Binding-site contacts:
Ligand atom C3 contacts residue SER129 of chain 1.A at 4.2 Å.
Ligand atom P contacts residue ARG156 of chain 1.A at 4.0 Å.
Ligand atom O3P contacts residue ARG157 of chain 1.A at 4.0 Å.
Ligand atom C3' contacts residue CYS152 of chain 1.A at 4.2 Å (hydrophobic).
Ligand atom O1P contacts residue SER129 of chain 1.A at 2.5 Å (h-bond).
Ligand atom O3P contacts residue ARG156 of chain 1.A at 2.7 Å (salt-bridge).
Ligand atom C1' contacts residue SER129 of chain 1.A at 3.8 Å.
Ligand atom C2 contacts residue SER131 of chain 1.A at 4.1 Å.
Ligand atom C3 contacts residue ARG156 of chain 1.A at 4.3 Å.
Ligand atom C3' contacts residue ARG156 of chain 1.A at 4.2 Å.
Ligand atom C1 contacts residue ARG157 of chain 1.A at 4.2 Å.
Ligand atom P contacts residue SER129 of chain 1.A at 1.5 Å.
Ligand atom C1' contacts residue ARG156 of chain 1.A at 3.6 Å.
Ligand atom C2 contacts residue LEU130 of chain 1.A at 3.7 Å (hydrophobic).
Ligand atom P contacts residue HIS63 of chain 1.A at 3.9 Å.
Ligand atom O1P contacts residue ARG156 of chain 1.A at 4.1 Å.
Ligand atom C1 contacts residue LEU130 of chain 1.A at 3.6 Å (hydrophobic).
Ligand atom C2' contacts residue HIS63 of chain 1.A at 4.0 Å.
Ligand atom C2 contacts residue SER129 of chain 1.A at 3.8 Å.
Ligand atom O2P contacts residue ARG156 of chain 1.A at 4.3 Å.
Ligand atom C2 contacts residue HIS63 of chain 1.A at 4.2 Å.
Ligand atom C1 contacts residue SER129 of chain 1.A at 3.0 Å.
Ligand atom C3 contacts residue LEU130 of chain 1.A at 4.2 Å (hydrophobic).
Ligand atom C3' contacts residue ILE154 of chain 1.A at 3.1 Å (hydrophobic).
Ligand atom C3' contacts residue GLY155 of chain 1.A at 4.3 Å.
Ligand atom C3 contacts residue LEU40 of chain 1.A at 3.6 Å (hydrophobic).
Ligand atom O3P contacts residue SER129 of chain 1.A at 2.5 Å (h-bond).
Ligand atom O2P contacts residue HIS63 of chain 1.A at 3.3 Å (h-bond).
Ligand atom C1' contacts residue ILE154 of chain 1.A at 4.3 Å (hydrophobic).
Ligand atom C2' contacts residue ARG156 of chain 1.A at 3.8 Å.
Ligand atom C3 contacts residue ARG157 of chain 1.A at 3.8 Å.
Ligand atom O1P contacts residue HIS63 of chain 1.A at 4.1 Å.
Ligand atom O2P contacts residue SER129 of chain 1.A at 2.4 Å (h-bond).
Ligand atom C1' contacts residue HIS63 of chain 1.A at 4.2 Å.
Ligand atom O3P contacts residue GLY155 of chain 1.A at 3.6 Å.

The small molecule below binds the protein below.
Small molecule (SMILES): CC(C)O[PH](=O)OC(C)C

Sequence of chain 1.A:
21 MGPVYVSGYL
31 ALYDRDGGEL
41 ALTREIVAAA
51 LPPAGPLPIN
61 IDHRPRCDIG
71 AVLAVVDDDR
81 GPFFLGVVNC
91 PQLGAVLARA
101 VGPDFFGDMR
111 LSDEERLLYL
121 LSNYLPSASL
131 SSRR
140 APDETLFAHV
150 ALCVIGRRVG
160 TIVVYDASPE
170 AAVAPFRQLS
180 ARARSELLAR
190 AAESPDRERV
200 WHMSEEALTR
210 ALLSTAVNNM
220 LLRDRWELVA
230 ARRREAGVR